Sequence of chain 5.E:
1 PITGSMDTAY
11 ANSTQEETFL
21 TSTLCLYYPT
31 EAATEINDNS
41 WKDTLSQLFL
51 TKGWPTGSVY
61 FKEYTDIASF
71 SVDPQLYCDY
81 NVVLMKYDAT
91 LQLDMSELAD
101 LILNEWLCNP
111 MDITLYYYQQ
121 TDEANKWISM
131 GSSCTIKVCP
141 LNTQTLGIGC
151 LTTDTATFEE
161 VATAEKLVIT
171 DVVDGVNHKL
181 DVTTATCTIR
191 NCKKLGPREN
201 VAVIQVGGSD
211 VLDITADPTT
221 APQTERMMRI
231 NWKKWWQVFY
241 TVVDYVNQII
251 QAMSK

The protein below binds the small molecule below.
Small molecule (SMILES): CC(=O)N[C@H]1[C@H](O[C@H]2[C@H](O)[C@@H](NC(C)=O)CO[C@@H]2CO)O[C@H](CO)[C@@H](O)[C@@H]1O

Binding-site contacts:
Ligand atom C2 contacts residue ASN12 of chain 5.E at 3.3 Å.
Ligand atom C7 contacts residue ASN12 of chain 5.E at 3.9 Å.
Ligand atom C5 contacts residue ASN12 of chain 5.E at 4.1 Å.
Ligand atom C1 contacts residue ASN12 of chain 5.E at 2.2 Å.
Ligand atom N2 contacts residue ASN12 of chain 5.E at 3.8 Å.
Ligand atom O5 contacts residue ASN12 of chain 5.E at 2.7 Å (h-bond).
Ligand atom O7 contacts residue ASN12 of chain 5.E at 3.6 Å.